Binding-site contacts:
Ligand atom O11 contacts residue GLY48 of chain 2.B at 3.1 Å.
Ligand atom N2 contacts residue LEU25 of chain 2.B at 3.8 Å.
Ligand atom N3 contacts residue SER45 of chain 2.B at 3.7 Å.
Ligand atom N2 contacts residue VAL47 of chain 2.B at 3.4 Å.
Ligand atom N3 contacts residue TYR43 of chain 2.B at 2.8 Å (h-bond).
Ligand atom O12 contacts residue SER88 of chain 2.B at 3.4 Å (h-bond).
Ligand atom C8 contacts residue TRP79 of chain 2.B at 4.0 Å (hydrophobic).
Ligand atom N3 contacts residue ASP128 of chain 2.B at 3.8 Å.
Ligand atom S1 contacts residue TRP79 of chain 2.B at 3.6 Å.
Ligand atom N3 contacts residue LEU25 of chain 2.B at 3.5 Å.
Ligand atom C10 contacts residue TRP79 of chain 2.B at 3.6 Å (hydrophobic).
Ligand atom O11 contacts residue ASN49 of chain 2.B at 2.8 Å (h-bond).
Ligand atom C3 contacts residue SER45 of chain 2.B at 3.9 Å.
Ligand atom C7 contacts residue SER45 of chain 2.B at 3.9 Å.
Ligand atom C3 contacts residue LEU25 of chain 2.B at 3.3 Å (hydrophobic).
Ligand atom N3 contacts residue SER27 of chain 2.B at 2.9 Å (h-bond).
Ligand atom C8 contacts residue LEU110 of chain 2.B at 3.9 Å (hydrophobic).
Ligand atom C11 contacts residue ASN49 of chain 2.B at 3.5 Å.
Ligand atom C5 contacts residue TRP108 of chain 2.B at 3.7 Å (hydrophobic).
Ligand atom C8 contacts residue VAL47 of chain 2.B at 3.7 Å (hydrophobic).
Ligand atom N3 contacts residue ASN23 of chain 2.B at 3.4 Å (h-bond).
Ligand atom C3 contacts residue TYR43 of chain 2.B at 3.6 Å (hydrophobic).
Ligand atom C6 contacts residue TRP108 of chain 2.B at 3.6 Å (hydrophobic).
Ligand atom C7 contacts residue VAL47 of chain 2.B at 3.3 Å (hydrophobic).
Ligand atom C4 contacts residue VAL47 of chain 2.B at 3.6 Å (hydrophobic).
Ligand atom N2 contacts residue SER45 of chain 2.B at 3.2 Å (h-bond).
Ligand atom C6 contacts residue THR90 of chain 2.B at 4.0 Å.
Ligand atom C9 contacts residue TRP79 of chain 2.B at 3.9 Å (hydrophobic).
Ligand atom S1 contacts residue THR90 of chain 2.B at 3.3 Å (h-bond).
Ligand atom N1 contacts residue LEU25 of chain 2.B at 3.5 Å.
Ligand atom C9 contacts residue ALA50 of chain 2.B at 3.7 Å (hydrophobic).
Ligand atom C3 contacts residue ASP128 of chain 2.B at 3.8 Å.
Ligand atom C9 contacts residue VAL47 of chain 2.B at 3.4 Å (hydrophobic).
Ligand atom C4 contacts residue TRP120 of chain 1.A at 3.8 Å (hydrophobic).
Ligand atom C9 contacts residue GLY48 of chain 2.B at 3.9 Å.
Ligand atom C10 contacts residue ASN49 of chain 2.B at 3.8 Å.
Ligand atom C2 contacts residue TRP120 of chain 1.A at 3.8 Å (hydrophobic).
Ligand atom C7 contacts residue TRP79 of chain 2.B at 4.0 Å (hydrophobic).
Ligand atom N1 contacts residue ASP128 of chain 2.B at 3.0 Å (salt-bridge).
Ligand atom S1 contacts residue TRP92 of chain 2.B at 3.9 Å.

Sequence of chain 1.A:
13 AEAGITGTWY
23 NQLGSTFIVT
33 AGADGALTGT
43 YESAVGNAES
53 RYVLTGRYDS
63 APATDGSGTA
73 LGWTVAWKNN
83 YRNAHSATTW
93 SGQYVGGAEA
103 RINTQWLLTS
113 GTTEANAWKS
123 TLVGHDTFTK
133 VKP

Sequence of chain 2.B:
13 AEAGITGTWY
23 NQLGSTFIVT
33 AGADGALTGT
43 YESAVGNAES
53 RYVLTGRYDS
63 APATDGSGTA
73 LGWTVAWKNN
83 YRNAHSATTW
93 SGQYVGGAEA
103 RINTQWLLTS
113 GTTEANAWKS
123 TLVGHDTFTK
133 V

A small-molecule ligand and the protein it binds are described below.
Small molecule (SMILES): N=C1N[C@H]2[C@H](CS[C@H]2CCCCC(=O)O)N1